A protein and the small-molecule ligand that binds it are described below.
Small molecule (SMILES): C=CCn1nc(-c2ccc(O)cc2O)c2cccc(C(F)(F)F)c21

Binding-site contacts:
Ligand atom NAW contacts residue KN11 of chain 1.J at 3.2 Å.
Ligand atom CAU contacts residue KN11 of chain 1.J at 3.5 Å.
Ligand atom CAU contacts residue LEU51 of chain 1.C at 3.7 Å (hydrophobic).
Ligand atom CAX contacts residue MET126 of chain 1.C at 3.9 Å (hydrophobic).
Ligand atom CAN contacts residue KN11 of chain 1.J at 3.3 Å.
Ligand atom FAD contacts residue MET126 of chain 1.C at 2.7 Å.
Ligand atom NAW contacts residue LEU51 of chain 1.C at 3.9 Å.
Ligand atom CAJ contacts residue KN11 of chain 1.J at 3.9 Å.
Ligand atom OAC contacts residue KN11 of chain 1.J at 3.5 Å.
Ligand atom OAB contacts residue GLU58 of chain 1.C at 2.4 Å (salt-bridge).
Ligand atom CAP contacts residue GLU58 of chain 1.C at 3.3 Å.
Ligand atom CAV contacts residue LEU51 of chain 1.C at 3.9 Å (hydrophobic).
Ligand atom CAH contacts residue THR52 of chain 1.C at 3.6 Å.
Ligand atom CAL contacts residue KN11 of chain 1.J at 3.4 Å.
Ligand atom FAE contacts residue LEU51 of chain 1.C at 4.0 Å.
Ligand atom CAH contacts residue LEU51 of chain 1.C at 3.6 Å (hydrophobic).
Ligand atom CAQ contacts residue KN11 of chain 1.J at 3.6 Å.
Ligand atom NAO contacts residue KN11 of chain 1.J at 3.5 Å.
Ligand atom CAI contacts residue GLU58 of chain 1.C at 3.2 Å.
Ligand atom CAV contacts residue KN11 of chain 1.J at 3.3 Å.
Ligand atom CAT contacts residue KN11 of chain 1.J at 3.5 Å.
Ligand atom CAI contacts residue ALA55 of chain 1.C at 3.9 Å (hydrophobic).
Ligand atom NAO contacts residue PHE109 of chain 1.C at 3.6 Å.
Ligand atom OAB contacts residue ARG99 of chain 1.C at 3.5 Å (salt-bridge).
Ligand atom OAC contacts residue LEU96 of chain 1.C at 3.4 Å.
Ligand atom CAM contacts residue LEU92 of chain 1.C at 3.9 Å (hydrophobic).
Ligand atom CAN contacts residue MET126 of chain 1.C at 3.6 Å (hydrophobic).
Ligand atom CAX contacts residue KN11 of chain 1.J at 3.7 Å.
Ligand atom CAK contacts residue ALA55 of chain 1.C at 3.9 Å (hydrophobic).
Ligand atom OAB contacts residue LEU92 of chain 1.C at 3.8 Å.
Ligand atom CAK contacts residue KN11 of chain 1.J at 3.7 Å.
Ligand atom FAD contacts residue KN11 of chain 1.J at 2.9 Å.
Ligand atom CAK contacts residue LEU51 of chain 1.C at 3.7 Å (hydrophobic).
Ligand atom CAG contacts residue MET126 of chain 1.C at 3.6 Å (hydrophobic).
Ligand atom OAC contacts residue PHE109 of chain 1.C at 3.9 Å.
Ligand atom CAR contacts residue KN11 of chain 1.J at 3.3 Å.
Ligand atom CAS contacts residue KN11 of chain 1.J at 3.2 Å.
Ligand atom CAG contacts residue KN11 of chain 1.J at 3.3 Å.
Ligand atom CAH contacts residue KN11 of chain 1.J at 3.6 Å.
Ligand atom CAL contacts residue LEU51 of chain 1.C at 3.3 Å (hydrophobic).

Sequence of chain 1.C:
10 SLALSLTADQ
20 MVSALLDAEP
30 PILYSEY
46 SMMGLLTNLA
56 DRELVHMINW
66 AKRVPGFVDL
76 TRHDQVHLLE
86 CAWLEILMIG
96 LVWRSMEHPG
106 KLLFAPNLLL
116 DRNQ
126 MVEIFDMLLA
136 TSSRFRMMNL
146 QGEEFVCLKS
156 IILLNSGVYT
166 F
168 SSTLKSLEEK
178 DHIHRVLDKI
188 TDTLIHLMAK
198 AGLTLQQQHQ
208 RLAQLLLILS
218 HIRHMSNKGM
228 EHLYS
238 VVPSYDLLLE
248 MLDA